A small-molecule ligand and the protein it binds are described below.
Small molecule (SMILES): O=C(O)CCc1nnc(-c2ccccc2)o1

Sequence of chain 1.A:
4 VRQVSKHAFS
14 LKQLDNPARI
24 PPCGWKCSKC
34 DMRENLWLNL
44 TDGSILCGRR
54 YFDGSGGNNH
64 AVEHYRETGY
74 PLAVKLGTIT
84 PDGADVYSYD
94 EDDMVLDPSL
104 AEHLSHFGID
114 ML

Binding-site contacts:
Ligand atom O2 contacts residue GLY51 of chain 1.A at 3.2 Å.
Ligand atom C4 contacts residue TYR90 of chain 1.A at 3.6 Å (hydrophobic).
Ligand atom C10 contacts residue ARG52 of chain 1.A at 3.6 Å.
Ligand atom C contacts residue TYR90 of chain 1.A at 3.7 Å (hydrophobic).
Ligand atom C3 contacts residue TYR54 of chain 1.A at 4.4 Å (hydrophobic).
Ligand atom C5 contacts residue TYR90 of chain 1.A at 3.7 Å (hydrophobic).
Ligand atom N1 contacts residue ASP95 of chain 1.A at 4.3 Å.
Ligand atom C10 contacts residue TYR92 of chain 1.A at 3.3 Å (hydrophobic).
Ligand atom O contacts residue TYR90 of chain 1.A at 3.5 Å.
Ligand atom C6 contacts residue ASP95 of chain 1.A at 4.1 Å.
Ligand atom C1 contacts residue TRP40 of chain 1.A at 3.5 Å (hydrophobic).
Ligand atom C9 contacts residue TYR90 of chain 1.A at 4.4 Å (hydrophobic).
Ligand atom C3 contacts residue ARG52 of chain 1.A at 4.4 Å.
Ligand atom C5 contacts residue ASP95 of chain 1.A at 3.7 Å.
Ligand atom C8 contacts residue MET97 of chain 1.A at 4.0 Å (hydrophobic).
Ligand atom C2 contacts residue ARG52 of chain 1.A at 4.2 Å.
Ligand atom C contacts residue TYR92 of chain 1.A at 3.2 Å (hydrophobic).
Ligand atom O1 contacts residue ALA64 of chain 1.A at 3.7 Å.
Ligand atom O contacts residue TYR54 of chain 1.A at 4.4 Å.
Ligand atom N1 contacts residue TYR90 of chain 1.A at 3.5 Å.
Ligand atom C contacts residue TRP40 of chain 1.A at 3.9 Å (hydrophobic).
Ligand atom C3 contacts residue TYR90 of chain 1.A at 3.4 Å (hydrophobic).
Ligand atom C7 contacts residue ASP96 of chain 1.A at 3.9 Å.
Ligand atom N1 contacts residue ARG52 of chain 1.A at 3.1 Å (salt-bridge).
Ligand atom C10 contacts residue GLY51 of chain 1.A at 3.7 Å.
Ligand atom C6 contacts residue TYR90 of chain 1.A at 4.5 Å (hydrophobic).
Ligand atom N contacts residue ARG52 of chain 1.A at 2.9 Å (salt-bridge).
Ligand atom O1 contacts residue CYS50 of chain 1.A at 4.5 Å.
Ligand atom O2 contacts residue TRP40 of chain 1.A at 4.3 Å.
Ligand atom N contacts residue TYR90 of chain 1.A at 3.4 Å.
Ligand atom C9 contacts residue MET97 of chain 1.A at 4.1 Å (hydrophobic).
Ligand atom O2 contacts residue ARG52 of chain 1.A at 2.7 Å (salt-bridge).
Ligand atom C6 contacts residue ASP96 of chain 1.A at 4.4 Å.
Ligand atom O1 contacts residue ARG52 of chain 1.A at 3.7 Å.
Ligand atom C1 contacts residue TYR90 of chain 1.A at 3.7 Å (hydrophobic).
Ligand atom C10 contacts residue TRP40 of chain 1.A at 4.3 Å (hydrophobic).
Ligand atom O1 contacts residue VAL65 of chain 1.A at 3.8 Å.
Ligand atom O1 contacts residue TYR92 of chain 1.A at 2.5 Å (h-bond).
Ligand atom C2 contacts residue TYR90 of chain 1.A at 3.7 Å (hydrophobic).
Ligand atom O1 contacts residue GLY51 of chain 1.A at 3.8 Å.